Sequence of chain 1.B:
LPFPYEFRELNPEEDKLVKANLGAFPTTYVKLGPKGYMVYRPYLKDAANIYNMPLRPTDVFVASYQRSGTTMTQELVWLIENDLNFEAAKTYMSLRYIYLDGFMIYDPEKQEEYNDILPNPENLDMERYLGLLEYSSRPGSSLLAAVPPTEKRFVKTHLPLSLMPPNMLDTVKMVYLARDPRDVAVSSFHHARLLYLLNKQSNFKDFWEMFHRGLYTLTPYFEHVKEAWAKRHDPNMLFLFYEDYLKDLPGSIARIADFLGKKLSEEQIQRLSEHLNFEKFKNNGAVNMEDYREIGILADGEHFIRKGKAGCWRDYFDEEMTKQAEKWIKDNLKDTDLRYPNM

Binding-site contacts:
Ligand atom C16 contacts residue MET295 of chain 1.B at 3.8 Å (hydrophobic).
Ligand atom C2 contacts residue PHE31 of chain 1.B at 3.7 Å (hydrophobic).
Ligand atom C15 contacts residue TYR298 of chain 1.B at 3.7 Å (hydrophobic).
Ligand atom C7 contacts residue LEU138 of chain 1.B at 3.9 Å (hydrophobic).
Ligand atom C14 contacts residue TYR298 of chain 1.B at 4.2 Å (hydrophobic).
Ligand atom C12 contacts residue LEU201 of chain 1.B at 3.7 Å (hydrophobic).
Ligand atom C18 contacts residue TYR105 of chain 1.B at 4.1 Å (hydrophobic).
Ligand atom C17 contacts residue TYR298 of chain 1.B at 4.4 Å (hydrophobic).
Ligand atom C2 contacts residue TYR120 of chain 1.B at 4.3 Å (hydrophobic).
Ligand atom O17 contacts residue TYR105 of chain 1.B at 4.0 Å.
Ligand atom C6 contacts residue SER142 of chain 1.B at 4.0 Å.
Ligand atom C6 contacts residue LEU139 of chain 1.B at 3.9 Å (hydrophobic).
Ligand atom O3 contacts residue ILE123 of chain 1.B at 4.3 Å.
Ligand atom C19 contacts residue ILE111 of chain 1.B at 3.5 Å (hydrophobic).
Ligand atom C8 contacts residue SER142 of chain 1.B at 4.1 Å.
Ligand atom C5 contacts residue LEU139 of chain 1.B at 4.5 Å (hydrophobic).
Ligand atom C11 contacts residue ILE111 of chain 1.B at 4.1 Å (hydrophobic).
Ligand atom C3 contacts residue TYR120 of chain 1.B at 4.3 Å (hydrophobic).
Ligand atom C11 contacts residue LEU201 of chain 1.B at 4.0 Å (hydrophobic).
Ligand atom O3 contacts residue TYR135 of chain 1.B at 4.3 Å.
Ligand atom C7 contacts residue SER142 of chain 1.B at 3.8 Å.
Ligand atom C2 contacts residue LEU201 of chain 1.B at 4.5 Å (hydrophobic).
Ligand atom C18 contacts residue ILE111 of chain 1.B at 3.9 Å (hydrophobic).
Ligand atom C1 contacts residue LEU201 of chain 1.B at 4.4 Å (hydrophobic).
Ligand atom C17 contacts residue TYR105 of chain 1.B at 4.3 Å (hydrophobic).
Ligand atom O17 contacts residue MET295 of chain 1.B at 4.0 Å.
Ligand atom C15 contacts residue SER142 of chain 1.B at 4.3 Å.
Ligand atom C7 contacts residue ILE303 of chain 1.B at 4.3 Å (hydrophobic).
Ligand atom C17 contacts residue MET295 of chain 1.B at 4.3 Å (hydrophobic).
Ligand atom C4 contacts residue LEU139 of chain 1.B at 3.7 Å (hydrophobic).
Ligand atom C2 contacts residue ILE123 of chain 1.B at 4.2 Å (hydrophobic).
Ligand atom O3 contacts residue ILE303 of chain 1.B at 4.1 Å.
Ligand atom C16 contacts residue TYR298 of chain 1.B at 3.4 Å (hydrophobic).
Ligand atom C6 contacts residue LEU138 of chain 1.B at 4.3 Å (hydrophobic).
Ligand atom C5 contacts residue ILE303 of chain 1.B at 4.1 Å (hydrophobic).
Ligand atom C18 contacts residue GLY108 of chain 1.B at 3.6 Å.

The protein below binds the small molecule below.
Small molecule (SMILES): C[C@]12CC[C@@H](O)C[C@@H]1CC[C@@H]1[C@@H]2CC[C@]2(C)C(=O)CC[C@@H]12